A small-molecule ligand and the protein it binds are described below.
Small molecule (SMILES): CC(=O)N[C@@H]1[C@@H](O)[C@H](O)[C@@H](CO)O[C@H]1O

Sequence of chain 1.A:
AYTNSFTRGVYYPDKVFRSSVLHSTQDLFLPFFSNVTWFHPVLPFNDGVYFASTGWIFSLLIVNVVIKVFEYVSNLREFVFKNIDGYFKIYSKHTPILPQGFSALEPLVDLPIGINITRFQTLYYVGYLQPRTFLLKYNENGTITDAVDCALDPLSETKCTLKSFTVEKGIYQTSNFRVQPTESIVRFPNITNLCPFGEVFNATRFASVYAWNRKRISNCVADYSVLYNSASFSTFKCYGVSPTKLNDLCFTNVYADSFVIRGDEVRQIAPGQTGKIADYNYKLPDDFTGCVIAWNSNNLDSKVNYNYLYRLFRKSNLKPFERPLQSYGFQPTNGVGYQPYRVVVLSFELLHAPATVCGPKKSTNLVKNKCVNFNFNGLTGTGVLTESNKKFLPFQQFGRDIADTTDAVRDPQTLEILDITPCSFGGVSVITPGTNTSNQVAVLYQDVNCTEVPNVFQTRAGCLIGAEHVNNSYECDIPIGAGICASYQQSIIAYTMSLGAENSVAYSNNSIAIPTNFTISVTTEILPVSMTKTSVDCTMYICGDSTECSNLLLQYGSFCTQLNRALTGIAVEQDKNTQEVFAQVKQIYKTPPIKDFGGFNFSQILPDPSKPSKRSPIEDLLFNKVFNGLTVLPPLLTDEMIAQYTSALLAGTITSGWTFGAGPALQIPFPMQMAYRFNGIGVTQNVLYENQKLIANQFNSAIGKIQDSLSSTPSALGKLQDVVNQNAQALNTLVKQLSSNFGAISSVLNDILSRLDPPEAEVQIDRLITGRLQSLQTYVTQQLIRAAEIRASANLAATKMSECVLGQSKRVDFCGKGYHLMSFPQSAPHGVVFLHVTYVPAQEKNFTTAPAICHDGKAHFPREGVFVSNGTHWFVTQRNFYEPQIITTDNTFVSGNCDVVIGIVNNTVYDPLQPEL

Binding-site contacts:
Ligand atom C5 contacts residue ASN331 of chain 1.A at 3.8 Å.
Ligand atom C8 contacts residue PRO579 of chain 1.A at 2.9 Å (hydrophobic).
Ligand atom C3 contacts residue ASN331 of chain 1.A at 3.9 Å.
Ligand atom C3 contacts residue GLN580 of chain 1.A at 4.0 Å.
Ligand atom O5 contacts residue ASN331 of chain 1.A at 2.4 Å (h-bond).
Ligand atom N2 contacts residue ASN331 of chain 1.A at 3.0 Å (h-bond).
Ligand atom C7 contacts residue ASN331 of chain 1.A at 3.8 Å.
Ligand atom C1 contacts residue ASN331 of chain 1.A at 1.5 Å.
Ligand atom C4 contacts residue ASN331 of chain 1.A at 4.4 Å.
Ligand atom C7 contacts residue GLN580 of chain 1.A at 3.8 Å.
Ligand atom C8 contacts residue LEU582 of chain 1.A at 3.8 Å (hydrophobic).
Ligand atom C2 contacts residue ASN331 of chain 1.A at 2.6 Å.
Ligand atom N2 contacts residue PRO579 of chain 1.A at 4.5 Å.
Ligand atom C8 contacts residue GLN580 of chain 1.A at 3.9 Å.
Ligand atom C1 contacts residue GLN580 of chain 1.A at 3.6 Å.
Ligand atom N2 contacts residue GLN580 of chain 1.A at 2.9 Å (h-bond).
Ligand atom O7 contacts residue ASN331 of chain 1.A at 3.9 Å.
Ligand atom C2 contacts residue GLN580 of chain 1.A at 3.7 Å.
Ligand atom C7 contacts residue PRO579 of chain 1.A at 4.1 Å (hydrophobic).